Binding-site contacts:
Ligand atom NH1 contacts residue ASN30 of chain 1.C at 3.0 Å (h-bond).
Ligand atom CB contacts residue GLY55 of chain 1.C at 3.6 Å.
Ligand atom C contacts residue ILE9 of chain 1.C at 3.6 Å (hydrophobic).
Ligand atom N contacts residue ILE11 of chain 1.C at 2.7 Å (h-bond).
Ligand atom N contacts residue SER13 of chain 1.C at 2.9 Å (h-bond).
Ligand atom CB contacts residue PHE27 of chain 1.C at 3.4 Å (hydrophobic).
Ligand atom O contacts residue ILE9 of chain 1.C at 3.6 Å.
Ligand atom CB contacts residue SER13 of chain 1.C at 3.4 Å.
Ligand atom O contacts residue PRO8 of chain 1.C at 3.5 Å.
Ligand atom O contacts residue GLU12 of chain 1.C at 3.4 Å.
Ligand atom NH2 contacts residue ILE32 of chain 1.C at 3.3 Å.
Ligand atom CG2 contacts residue GLN7 of chain 1.C at 3.6 Å.
Ligand atom CE contacts residue ASP14 of chain 1.C at 3.1 Å.
Ligand atom C contacts residue ARG49 of chain 1.C at 3.7 Å.
Ligand atom O contacts residue HIS10 of chain 1.C at 3.4 Å.
Ligand atom CB contacts residue GLN16 of chain 1.C at 3.4 Å.
Ligand atom CA contacts residue ILE11 of chain 1.C at 3.2 Å (hydrophobic).
Ligand atom C contacts residue ILE11 of chain 1.C at 3.4 Å (hydrophobic).
Ligand atom CD contacts residue ASP14 of chain 1.C at 3.3 Å.
Ligand atom O contacts residue ILE9 of chain 1.C at 2.9 Å (h-bond).
Ligand atom O contacts residue ILE11 of chain 1.C at 2.8 Å (h-bond).
Ligand atom O contacts residue ILE11 of chain 1.C at 3.7 Å.
Ligand atom CG contacts residue GLN16 of chain 1.C at 3.5 Å.
Ligand atom NH2 contacts residue ASN30 of chain 1.C at 2.8 Å (h-bond).
Ligand atom O contacts residue ARG49 of chain 1.C at 3.0 Å (salt-bridge).
Ligand atom OXT contacts residue ARG49 of chain 1.C at 2.9 Å (salt-bridge).
Ligand atom CZ contacts residue ASN30 of chain 1.C at 3.3 Å.
Ligand atom CG1 contacts residue GLN7 of chain 1.C at 3.6 Å.
Ligand atom CG contacts residue ASP14 of chain 1.C at 3.4 Å.
Ligand atom NH2 contacts residue GLU12 of chain 1.C at 3.6 Å.
Ligand atom CD1 contacts residue HIS10 of chain 1.C at 3.6 Å.
Ligand atom CA contacts residue ILE9 of chain 1.C at 3.4 Å (hydrophobic).
Ligand atom CB contacts residue GLN7 of chain 1.C at 3.5 Å.
Ligand atom NH1 contacts residue ASP14 of chain 1.C at 2.8 Å (salt-bridge).
Ligand atom ND2 contacts residue GLN16 of chain 1.C at 3.2 Å (h-bond).
Ligand atom NH1 contacts residue GLY29 of chain 1.C at 3.1 Å (h-bond).
Ligand atom NZ contacts residue ASP14 of chain 1.C at 3.0 Å (salt-bridge).
Ligand atom O contacts residue SER13 of chain 1.C at 3.3 Å (h-bond).
Ligand atom NH1 contacts residue SER13 of chain 1.C at 3.5 Å.
Ligand atom N contacts residue ILE9 of chain 1.C at 2.9 Å (h-bond).

Sequence of chain 1.C:
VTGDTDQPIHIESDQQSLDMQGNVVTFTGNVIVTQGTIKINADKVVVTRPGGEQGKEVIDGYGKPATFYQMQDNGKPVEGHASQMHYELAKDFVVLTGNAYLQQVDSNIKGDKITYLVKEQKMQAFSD

This protein binds this small molecule.
Small molecule (SMILES): CC[C@H](C)[C@H](NC(=O)[C@H](CCCN=C(N)N)NC(=O)[C@H](CCCN=C(N)N)NC(=O)[C@@H]1CSSC[C@H](NC(=O)[C@H](C)NC(=O)[C@@H](NC(=O)[C@@H](NC(=O)[C@@H]2CCCN2C(=O)[C@@H](NC(=O)[C@@H]2CCCN2C(=O)[C@H](C)N)C(C)C)[C@@H](C)CC)[C@@H](C)CC)C(=O)N[C@@H](CC(N)=O)C(=O)N[C@@H](CCCN=C(N)N)C(=O)N[C@@H](CCCCN)C(=O)N[C@@H]([C@@H](C)O)C(=O)NCC(=O)N[C@@H](CCCCN)C(=O)N1)C(=O)O